The small molecule below binds the protein below.
Small molecule (SMILES): CCc1cccc(CC)c1NS(=O)(=O)c1ccc(-c2cc(C(=O)O)co2)cc1C

Sequence of chain 1.A:
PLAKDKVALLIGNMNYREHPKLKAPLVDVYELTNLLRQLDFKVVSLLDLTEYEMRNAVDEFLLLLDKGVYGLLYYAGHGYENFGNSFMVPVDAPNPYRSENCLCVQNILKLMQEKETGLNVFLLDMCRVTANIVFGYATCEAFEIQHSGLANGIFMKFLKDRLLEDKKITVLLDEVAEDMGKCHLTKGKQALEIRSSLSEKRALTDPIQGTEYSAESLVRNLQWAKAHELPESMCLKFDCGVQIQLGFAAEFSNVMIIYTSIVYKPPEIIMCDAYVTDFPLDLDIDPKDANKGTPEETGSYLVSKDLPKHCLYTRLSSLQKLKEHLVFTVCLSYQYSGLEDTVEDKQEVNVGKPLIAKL

Binding-site contacts:
Ligand atom C4 contacts residue LEU77 of chain 1.A at 3.8 Å (hydrophobic).
Ligand atom C15 contacts residue VAL57 of chain 1.A at 3.6 Å (hydrophobic).
Ligand atom C4 contacts residue ALA21 of chain 1.A at 3.2 Å (hydrophobic).
Ligand atom C1 contacts residue VAL57 of chain 1.A at 3.6 Å (hydrophobic).
Ligand atom C6 contacts residue VAL57 of chain 1.A at 3.6 Å (hydrophobic).
Ligand atom O19 contacts residue VAL57 of chain 1.A at 3.5 Å.
Ligand atom O19 contacts residue ALA259 of chain 1.A at 3.6 Å.
Ligand atom O29 contacts residue ASN69 of chain 1.A at 2.9 Å (h-bond).
Ligand atom C15 contacts residue LEU391 of chain 1.A at 3.7 Å (hydrophobic).
Ligand atom C23 contacts residue ASN69 of chain 1.A at 3.5 Å.
Ligand atom C14 contacts residue LEU391 of chain 1.A at 3.8 Å (hydrophobic).
Ligand atom C4 contacts residue VAL57 of chain 1.A at 3.7 Å (hydrophobic).
Ligand atom C25 contacts residue ILE388 of chain 1.A at 3.7 Å (hydrophobic).
Ligand atom C17 contacts residue LEU391 of chain 1.A at 3.6 Å (hydrophobic).
Ligand atom C2 contacts residue LEU77 of chain 1.A at 3.6 Å (hydrophobic).
Ligand atom C12 contacts residue LEU391 of chain 1.A at 3.7 Å (hydrophobic).
Ligand atom O28 contacts residue GLN352 of chain 1.A at 3.7 Å.
Ligand atom O26 contacts residue LEU59 of chain 1.A at 3.4 Å.
Ligand atom C9 contacts residue ARG252 of chain 1.A at 3.6 Å.
Ligand atom C13 contacts residue LEU391 of chain 1.A at 3.9 Å (hydrophobic).
Ligand atom O29 contacts residue GLU66 of chain 1.A at 3.9 Å.
Ligand atom C27 contacts residue ASN69 of chain 1.A at 3.8 Å.
Ligand atom C21 contacts residue GLU73 of chain 1.A at 3.2 Å.
Ligand atom O26 contacts residue ILE388 of chain 1.A at 3.5 Å.
Ligand atom C4 contacts residue LYS55 of chain 1.A at 3.8 Å.
Ligand atom C11 contacts residue ALA70 of chain 1.A at 3.9 Å (hydrophobic).
Ligand atom C2 contacts residue VAL57 of chain 1.A at 3.7 Å (hydrophobic).
Ligand atom C27 contacts residue GLU66 of chain 1.A at 3.7 Å.
Ligand atom C3 contacts residue VAL57 of chain 1.A at 3.7 Å (hydrophobic).
Ligand atom C1 contacts residue LEU77 of chain 1.A at 3.8 Å (hydrophobic).
Ligand atom C5 contacts residue LYS55 of chain 1.A at 3.5 Å.
Ligand atom C11 contacts residue LEU22 of chain 1.A at 3.8 Å (hydrophobic).
Ligand atom C3 contacts residue ALA21 of chain 1.A at 3.9 Å (hydrophobic).
Ligand atom C14 contacts residue VAL57 of chain 1.A at 3.8 Å (hydrophobic).
Ligand atom C3 contacts residue LEU77 of chain 1.A at 3.6 Å (hydrophobic).
Ligand atom C5 contacts residue VAL57 of chain 1.A at 3.7 Å (hydrophobic).
Ligand atom C14 contacts residue ILE388 of chain 1.A at 3.6 Å (hydrophobic).
Ligand atom O28 contacts residue GLU66 of chain 1.A at 3.2 Å.
Ligand atom C16 contacts residue LEU391 of chain 1.A at 3.6 Å (hydrophobic).
Ligand atom C25 contacts residue LEU59 of chain 1.A at 3.7 Å (hydrophobic).